The protein below binds the small molecule below.
Small molecule (SMILES): Nc1ncnc2c1ncn2[C@@H]1O[C@H](CO[P](=O)(O)O[P](=O)(O)NP(=O)(O)O)[C@@H](O)[C@H]1O

Sequence of chain 2.A:
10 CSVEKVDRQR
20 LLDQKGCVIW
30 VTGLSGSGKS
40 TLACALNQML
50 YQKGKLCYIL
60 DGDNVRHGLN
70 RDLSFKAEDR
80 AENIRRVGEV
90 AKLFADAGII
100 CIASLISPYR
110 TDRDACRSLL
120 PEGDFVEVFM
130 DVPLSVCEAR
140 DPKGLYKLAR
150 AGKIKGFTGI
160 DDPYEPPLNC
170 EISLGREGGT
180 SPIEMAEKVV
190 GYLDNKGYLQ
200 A

Binding-site contacts:
Ligand atom O1B contacts residue SER39 of chain 2.A at 2.9 Å (h-bond).
Ligand atom O2G contacts residue MG1 of chain 2.F at 2.1 Å.
Ligand atom PG contacts residue ADX1 of chain 2.D at 3.4 Å.
Ligand atom O2A contacts residue THR40 of chain 2.A at 2.8 Å (h-bond).
Ligand atom O3G contacts residue LYS38 of chain 2.A at 2.6 Å (salt-bridge).
Ligand atom N6 contacts residue MET184 of chain 2.A at 3.2 Å.
Ligand atom N3B contacts residue GLY35 of chain 2.A at 3.0 Å (h-bond).
Ligand atom O2G contacts residue ADX1 of chain 2.D at 3.1 Å (h-bond).
Ligand atom N3 contacts residue ARG139 of chain 2.A at 3.5 Å (salt-bridge).
Ligand atom O2A contacts residue SER39 of chain 2.A at 3.3 Å (h-bond).
Ligand atom O3' contacts residue PRO141 of chain 2.A at 3.6 Å.
Ligand atom O1G contacts residue ADX1 of chain 2.D at 2.5 Å (h-bond).
Ligand atom PB contacts residue MG1 of chain 2.F at 3.3 Å.
Ligand atom O2B contacts residue LYS38 of chain 2.A at 2.6 Å (salt-bridge).
Ligand atom N7 contacts residue THR40 of chain 2.A at 3.6 Å.
Ligand atom N6 contacts residue PRO181 of chain 2.A at 3.5 Å.
Ligand atom C4' contacts residue PRO141 of chain 2.A at 3.2 Å (hydrophobic).
Ligand atom C8 contacts residue THR40 of chain 2.A at 3.3 Å.
Ligand atom PB contacts residue LYS38 of chain 2.A at 3.5 Å.
Ligand atom O2B contacts residue GLY37 of chain 2.A at 3.1 Å (h-bond).
Ligand atom O2G contacts residue LYS142 of chain 2.A at 3.1 Å (salt-bridge).
Ligand atom O4' contacts residue ARG139 of chain 2.A at 3.4 Å.
Ligand atom PG contacts residue MG1 of chain 2.F at 3.2 Å.
Ligand atom C2 contacts residue ARG139 of chain 2.A at 3.4 Å.
Ligand atom O2B contacts residue LEU33 of chain 2.A at 3.6 Å.
Ligand atom O3G contacts residue ILE105 of chain 2.A at 3.6 Å.
Ligand atom N1 contacts residue ARG139 of chain 2.A at 3.6 Å.
Ligand atom C5' contacts residue PRO141 of chain 2.A at 3.4 Å (hydrophobic).
Ligand atom O3A contacts residue GLY37 of chain 2.A at 3.3 Å (h-bond).
Ligand atom O1B contacts residue MG1 of chain 2.F at 2.2 Å.
Ligand atom N3B contacts residue MG1 of chain 2.F at 3.5 Å.
Ligand atom O1G contacts residue SER34 of chain 2.A at 2.6 Å (h-bond).
Ligand atom O1B contacts residue LYS38 of chain 2.A at 3.6 Å.
Ligand atom O3G contacts residue SER34 of chain 2.A at 3.6 Å.
Ligand atom O2B contacts residue SER36 of chain 2.A at 3.4 Å (h-bond).
Ligand atom O5' contacts residue GLY37 of chain 2.A at 3.7 Å.
Ligand atom N6 contacts residue THR179 of chain 2.A at 3.2 Å (h-bond).
Ligand atom O5' contacts residue THR40 of chain 2.A at 3.7 Å.
Ligand atom O2A contacts residue GLY37 of chain 2.A at 3.4 Å.
Ligand atom O1G contacts residue LYS142 of chain 2.A at 3.4 Å (salt-bridge).